Binding-site contacts:
Ligand atom O1A contacts residue LYS186 of chain 19.A at 2.8 Å (salt-bridge).
Ligand atom O1A contacts residue HIS298 of chain 19.A at 3.9 Å.
Ligand atom C5 contacts residue TYR72 of chain 19.A at 3.9 Å (hydrophobic).
Ligand atom C6 contacts residue TYR72 of chain 19.A at 4.0 Å (hydrophobic).
Ligand atom O4 contacts residue GLY78 of chain 19.A at 3.1 Å.
Ligand atom O1B contacts residue ARG77 of chain 19.A at 2.9 Å (salt-bridge).
Ligand atom C3 contacts residue HIS298 of chain 19.A at 3.6 Å.
Ligand atom C4 contacts residue HIS298 of chain 19.A at 3.2 Å.
Ligand atom C6 contacts residue ASN93 of chain 19.A at 3.0 Å.
Ligand atom C11 contacts residue ASP85 of chain 19.B at 4.0 Å.
Ligand atom C4 contacts residue ASN93 of chain 19.A at 4.2 Å.
Ligand atom O1A contacts residue TYR72 of chain 19.A at 3.5 Å.
Ligand atom C4 contacts residue GLY78 of chain 19.A at 3.4 Å.
Ligand atom O8 contacts residue ARG77 of chain 19.A at 3.2 Å (salt-bridge).
Ligand atom O4 contacts residue ASN80 of chain 19.A at 4.3 Å.
Ligand atom N5 contacts residue TYR72 of chain 19.A at 3.4 Å (h-bond).
Ligand atom C1 contacts residue SER89 of chain 19.A at 3.5 Å.
Ligand atom C3 contacts residue VAL296 of chain 19.A at 3.7 Å (hydrophobic).
Ligand atom C3 contacts residue GLY78 of chain 19.A at 3.6 Å.
Ligand atom O4 contacts residue VAL296 of chain 19.A at 3.9 Å.
Ligand atom C5 contacts residue ASN93 of chain 19.A at 3.6 Å.
Ligand atom C1 contacts residue GLY78 of chain 19.A at 3.7 Å.
Ligand atom O4 contacts residue HIS298 of chain 19.A at 2.7 Å (h-bond).
Ligand atom O1B contacts residue SER89 of chain 19.A at 3.1 Å (h-bond).
Ligand atom O1A contacts residue SER89 of chain 19.A at 3.1 Å (h-bond).
Ligand atom O1A contacts residue ARG77 of chain 19.A at 3.2 Å (salt-bridge).
Ligand atom C1 contacts residue ARG77 of chain 19.A at 3.6 Å.
Ligand atom O1B contacts residue TYR72 of chain 19.A at 4.1 Å.
Ligand atom O8 contacts residue TYR72 of chain 19.A at 4.3 Å.
Ligand atom O10 contacts residue THR291 of chain 19.A at 4.3 Å.
Ligand atom O4 contacts residue THR291 of chain 19.A at 3.5 Å.
Ligand atom C4 contacts residue TYR72 of chain 19.A at 3.8 Å (hydrophobic).
Ligand atom C1 contacts residue LYS186 of chain 19.A at 3.9 Å.
Ligand atom O1A contacts residue GLY78 of chain 19.A at 3.2 Å (h-bond).
Ligand atom O6 contacts residue ASN93 of chain 19.A at 3.0 Å (h-bond).
Ligand atom C3 contacts residue GLY78 of chain 19.A at 4.0 Å.
Ligand atom C1 contacts residue TYR72 of chain 19.A at 4.1 Å (hydrophobic).
Ligand atom O4 contacts residue ILE79 of chain 19.A at 4.0 Å.
Ligand atom C2 contacts residue GLY78 of chain 19.A at 3.9 Å.
Ligand atom O3 contacts residue GLY78 of chain 19.A at 3.3 Å.

Sequence of chain 19.B:
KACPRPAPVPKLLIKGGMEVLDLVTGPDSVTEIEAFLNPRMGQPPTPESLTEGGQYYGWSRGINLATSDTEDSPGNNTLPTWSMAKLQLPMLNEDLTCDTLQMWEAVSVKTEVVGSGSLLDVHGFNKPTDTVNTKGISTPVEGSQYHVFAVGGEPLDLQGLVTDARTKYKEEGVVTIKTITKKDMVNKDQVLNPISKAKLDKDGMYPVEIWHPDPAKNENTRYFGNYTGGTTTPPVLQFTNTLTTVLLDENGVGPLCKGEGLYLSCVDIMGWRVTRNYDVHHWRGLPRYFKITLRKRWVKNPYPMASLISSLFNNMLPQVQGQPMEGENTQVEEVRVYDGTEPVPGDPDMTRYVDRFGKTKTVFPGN

Sequence of chain 19.A:
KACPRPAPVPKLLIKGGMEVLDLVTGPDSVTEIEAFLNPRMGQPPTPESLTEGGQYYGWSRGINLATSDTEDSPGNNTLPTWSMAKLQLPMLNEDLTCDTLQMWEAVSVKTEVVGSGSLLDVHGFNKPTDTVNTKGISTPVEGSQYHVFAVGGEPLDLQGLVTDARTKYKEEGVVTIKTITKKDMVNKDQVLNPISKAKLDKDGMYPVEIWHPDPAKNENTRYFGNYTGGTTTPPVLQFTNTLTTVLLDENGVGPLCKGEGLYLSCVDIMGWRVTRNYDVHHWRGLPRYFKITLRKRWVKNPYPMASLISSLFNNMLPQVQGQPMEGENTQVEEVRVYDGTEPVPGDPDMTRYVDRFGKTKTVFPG

This small molecule binds to this protein.
Small molecule (SMILES): CC(=O)N[C@@H]1[C@@H](O[C@@H]2O[C@H](CO)[C@H](O)[C@H](O[C@]3(C(=O)O)C[C@H](O)[C@@H](NC(C)=O)[C@H]([C@H](O)[C@H](O)CO)O3)[C@H]2O)[C@H](O)[C@@H](CO[C@]2(C(=O)O)C[C@H](O)[C@@H](NC(C)=O)[C@H]([C@H](O)[C@H](O)CO)O2)O[C@H]1O